Binding-site contacts:
Ligand atom C5 contacts residue THR660 of chain 1.B at 4.2 Å.
Ligand atom O5 contacts residue THR660 of chain 1.B at 4.2 Å.
Ligand atom O6 contacts residue LEU661 of chain 1.B at 3.4 Å.
Ligand atom C1 contacts residue LEU661 of chain 1.B at 4.2 Å (hydrophobic).
Ligand atom O7 contacts residue ASN634 of chain 1.B at 3.7 Å.
Ligand atom O7 contacts residue PHE656 of chain 1.B at 3.7 Å.
Ligand atom O6 contacts residue LEU638 of chain 1.B at 4.3 Å.
Ligand atom C1 contacts residue ASN658 of chain 1.B at 1.5 Å.
Ligand atom C8 contacts residue PHE656 of chain 1.B at 3.4 Å (hydrophobic).
Ligand atom C7 contacts residue PHE656 of chain 1.B at 3.8 Å (hydrophobic).
Ligand atom C7 contacts residue ASN658 of chain 1.B at 3.4 Å.
Ligand atom O7 contacts residue ASN658 of chain 1.B at 3.4 Å (h-bond).
Ligand atom C3 contacts residue ASN658 of chain 1.B at 3.9 Å.
Ligand atom O5 contacts residue LEU661 of chain 1.B at 3.4 Å.
Ligand atom C1 contacts residue ASN634 of chain 1.B at 3.8 Å.
Ligand atom C5 contacts residue ASN658 of chain 1.B at 3.6 Å.
Ligand atom C4 contacts residue ASN658 of chain 1.B at 4.3 Å.
Ligand atom C2 contacts residue ASN634 of chain 1.B at 3.9 Å.
Ligand atom N2 contacts residue ASN658 of chain 1.B at 3.0 Å (h-bond).
Ligand atom O6 contacts residue THR660 of chain 1.B at 4.4 Å.
Ligand atom C2 contacts residue ASN658 of chain 1.B at 2.6 Å.
Ligand atom O5 contacts residue ASN634 of chain 1.B at 3.7 Å.
Ligand atom C6 contacts residue LEU661 of chain 1.B at 3.8 Å (hydrophobic).
Ligand atom O5 contacts residue ASN658 of chain 1.B at 2.3 Å (h-bond).
Ligand atom C1 contacts residue THR660 of chain 1.B at 4.0 Å.
Ligand atom C5 contacts residue LEU661 of chain 1.B at 4.0 Å (hydrophobic).

A small-molecule ligand and the protein it binds are described below.
Small molecule (SMILES): CC(=O)N[C@@H]1[C@@H](O)[C@H](O)[C@@H](CO)O[C@H]1O

Sequence of chain 1.B:
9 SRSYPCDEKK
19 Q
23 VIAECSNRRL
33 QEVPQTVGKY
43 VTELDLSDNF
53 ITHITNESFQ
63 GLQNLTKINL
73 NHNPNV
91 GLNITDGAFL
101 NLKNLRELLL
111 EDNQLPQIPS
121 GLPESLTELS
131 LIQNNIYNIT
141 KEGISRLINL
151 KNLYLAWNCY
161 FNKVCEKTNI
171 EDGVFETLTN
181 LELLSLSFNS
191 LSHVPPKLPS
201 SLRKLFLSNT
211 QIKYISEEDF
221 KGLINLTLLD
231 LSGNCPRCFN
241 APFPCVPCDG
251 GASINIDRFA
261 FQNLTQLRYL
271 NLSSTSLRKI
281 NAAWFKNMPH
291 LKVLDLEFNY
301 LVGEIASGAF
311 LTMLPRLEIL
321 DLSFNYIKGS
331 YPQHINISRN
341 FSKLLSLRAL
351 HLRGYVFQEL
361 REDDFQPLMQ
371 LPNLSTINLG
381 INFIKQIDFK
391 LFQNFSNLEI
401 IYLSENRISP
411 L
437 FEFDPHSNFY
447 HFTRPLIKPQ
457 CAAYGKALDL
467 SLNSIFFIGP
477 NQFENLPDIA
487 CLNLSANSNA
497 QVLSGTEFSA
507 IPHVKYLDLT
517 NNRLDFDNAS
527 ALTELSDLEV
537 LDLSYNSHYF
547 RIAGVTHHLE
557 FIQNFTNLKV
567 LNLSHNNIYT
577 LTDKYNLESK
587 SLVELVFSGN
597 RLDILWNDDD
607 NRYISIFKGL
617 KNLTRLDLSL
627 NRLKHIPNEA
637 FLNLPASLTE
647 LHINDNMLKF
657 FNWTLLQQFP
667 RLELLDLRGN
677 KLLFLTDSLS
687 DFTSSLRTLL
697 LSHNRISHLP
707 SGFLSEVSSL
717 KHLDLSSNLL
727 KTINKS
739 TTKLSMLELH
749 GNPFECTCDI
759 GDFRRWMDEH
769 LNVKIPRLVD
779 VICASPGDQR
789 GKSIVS